Binding-site contacts:
Ligand atom O28 contacts residue ASP47 of chain 1.B at 3.0 Å (salt-bridge).
Ligand atom N11 contacts residue CYS43 of chain 1.B at 3.5 Å (h-bond).
Ligand atom C1 contacts residue TYR20 of chain 1.B at 3.6 Å (hydrophobic).
Ligand atom F18 contacts residue ILE18 of chain 1.B at 3.3 Å.
Ligand atom C15 contacts residue PRO17 of chain 1.B at 3.7 Å (hydrophobic).
Ligand atom O14 contacts residue PRO17 of chain 1.B at 3.4 Å (h-bond).
Ligand atom N11 contacts residue CA1 of chain 1.K at 3.8 Å.
Ligand atom O12 contacts residue ASP47 of chain 1.B at 3.2 Å (salt-bridge).
Ligand atom N11 contacts residue HIS46 of chain 1.B at 3.0 Å (h-bond).
Ligand atom O27 contacts residue LEU29 of chain 1.B at 3.5 Å.
Ligand atom F16 contacts residue PRO17 of chain 1.B at 3.3 Å.
Ligand atom O12 contacts residue CA1 of chain 1.K at 2.5 Å.
Ligand atom F18 contacts residue ALA6 of chain 1.B at 3.6 Å.
Ligand atom O27 contacts residue GLY30 of chain 1.B at 3.0 Å (h-bond).
Ligand atom F16 contacts residue MET21 of chain 1.B at 3.7 Å.
Ligand atom C26 contacts residue GLY30 of chain 1.B at 3.5 Å.
Ligand atom O12 contacts residue GLY28 of chain 1.B at 2.9 Å (h-bond).
Ligand atom C2 contacts residue PRO17 of chain 1.B at 3.5 Å (hydrophobic).
Ligand atom C4 contacts residue LEU5 of chain 1.B at 3.6 Å (hydrophobic).
Ligand atom C26 contacts residue CA1 of chain 1.K at 3.6 Å.
Ligand atom C20 contacts residue LEU29 of chain 1.B at 3.4 Å (hydrophobic).
Ligand atom C6 contacts residue LEU5 of chain 1.B at 3.5 Å (hydrophobic).
Ligand atom C21 contacts residue LEU29 of chain 1.B at 3.8 Å (hydrophobic).
Ligand atom C9 contacts residue ILE94 of chain 1.B at 3.5 Å (hydrophobic).
Ligand atom O28 contacts residue GLY28 of chain 1.B at 3.1 Å (h-bond).
Ligand atom C25 contacts residue TYR50 of chain 1.B at 3.7 Å (hydrophobic).
Ligand atom C10 contacts residue ASP47 of chain 1.B at 3.4 Å.
Ligand atom N11 contacts residue ASP47 of chain 1.B at 2.8 Å (salt-bridge).
Ligand atom C9 contacts residue CYS43 of chain 1.B at 3.8 Å (hydrophobic).
Ligand atom F18 contacts residue PRO17 of chain 1.B at 3.6 Å.
Ligand atom C20 contacts residue GLY28 of chain 1.B at 3.6 Å.
Ligand atom C3 contacts residue PRO17 of chain 1.B at 3.6 Å (hydrophobic).
Ligand atom C19 contacts residue GLY28 of chain 1.B at 3.5 Å.
Ligand atom N7 contacts residue LEU5 of chain 1.B at 3.8 Å.
Ligand atom O28 contacts residue GLY30 of chain 1.B at 3.1 Å (h-bond).
Ligand atom C10 contacts residue CA1 of chain 1.K at 3.5 Å.
Ligand atom F17 contacts residue ILE2 of chain 1.B at 3.4 Å.
Ligand atom O28 contacts residue CA1 of chain 1.K at 2.3 Å.
Ligand atom O12 contacts residue CYS27 of chain 1.B at 3.7 Å.
Ligand atom O12 contacts residue PHE26 of chain 1.B at 3.0 Å (h-bond).

This protein binds this small molecule.
Small molecule (SMILES): NC(=O)c1cc2ccc(OC(F)(F)F)cc2n1-c1cccc(CCC(=O)O)c1

Sequence of chain 1.B:
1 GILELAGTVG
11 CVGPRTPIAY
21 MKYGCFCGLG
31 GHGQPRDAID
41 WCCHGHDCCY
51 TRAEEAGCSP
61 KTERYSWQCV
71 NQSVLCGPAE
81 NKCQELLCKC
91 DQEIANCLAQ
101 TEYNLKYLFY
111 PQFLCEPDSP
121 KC